A small-molecule ligand and the protein it binds are described below.
Small molecule (SMILES): CC(=O)N[C@@H]1[C@@H](O)[C@H](O)[C@@H](CO)O[C@H]1O

Binding-site contacts:
Ligand atom C7 contacts residue ASN165 of chain 1.B at 3.1 Å.
Ligand atom C3 contacts residue ASN165 of chain 1.B at 3.8 Å.
Ligand atom C1 contacts residue ASN165 of chain 1.B at 1.4 Å.
Ligand atom C8 contacts residue ASN165 of chain 1.B at 4.3 Å.
Ligand atom C5 contacts residue ASN165 of chain 1.B at 3.7 Å.
Ligand atom C4 contacts residue ASN165 of chain 1.B at 4.2 Å.
Ligand atom C2 contacts residue ASN165 of chain 1.B at 2.4 Å.
Ligand atom N2 contacts residue ASN165 of chain 1.B at 2.9 Å (h-bond).
Ligand atom O7 contacts residue ASN165 of chain 1.B at 2.9 Å (h-bond).
Ligand atom O5 contacts residue ASN165 of chain 1.B at 2.4 Å (h-bond).

Sequence of chain 1.B:
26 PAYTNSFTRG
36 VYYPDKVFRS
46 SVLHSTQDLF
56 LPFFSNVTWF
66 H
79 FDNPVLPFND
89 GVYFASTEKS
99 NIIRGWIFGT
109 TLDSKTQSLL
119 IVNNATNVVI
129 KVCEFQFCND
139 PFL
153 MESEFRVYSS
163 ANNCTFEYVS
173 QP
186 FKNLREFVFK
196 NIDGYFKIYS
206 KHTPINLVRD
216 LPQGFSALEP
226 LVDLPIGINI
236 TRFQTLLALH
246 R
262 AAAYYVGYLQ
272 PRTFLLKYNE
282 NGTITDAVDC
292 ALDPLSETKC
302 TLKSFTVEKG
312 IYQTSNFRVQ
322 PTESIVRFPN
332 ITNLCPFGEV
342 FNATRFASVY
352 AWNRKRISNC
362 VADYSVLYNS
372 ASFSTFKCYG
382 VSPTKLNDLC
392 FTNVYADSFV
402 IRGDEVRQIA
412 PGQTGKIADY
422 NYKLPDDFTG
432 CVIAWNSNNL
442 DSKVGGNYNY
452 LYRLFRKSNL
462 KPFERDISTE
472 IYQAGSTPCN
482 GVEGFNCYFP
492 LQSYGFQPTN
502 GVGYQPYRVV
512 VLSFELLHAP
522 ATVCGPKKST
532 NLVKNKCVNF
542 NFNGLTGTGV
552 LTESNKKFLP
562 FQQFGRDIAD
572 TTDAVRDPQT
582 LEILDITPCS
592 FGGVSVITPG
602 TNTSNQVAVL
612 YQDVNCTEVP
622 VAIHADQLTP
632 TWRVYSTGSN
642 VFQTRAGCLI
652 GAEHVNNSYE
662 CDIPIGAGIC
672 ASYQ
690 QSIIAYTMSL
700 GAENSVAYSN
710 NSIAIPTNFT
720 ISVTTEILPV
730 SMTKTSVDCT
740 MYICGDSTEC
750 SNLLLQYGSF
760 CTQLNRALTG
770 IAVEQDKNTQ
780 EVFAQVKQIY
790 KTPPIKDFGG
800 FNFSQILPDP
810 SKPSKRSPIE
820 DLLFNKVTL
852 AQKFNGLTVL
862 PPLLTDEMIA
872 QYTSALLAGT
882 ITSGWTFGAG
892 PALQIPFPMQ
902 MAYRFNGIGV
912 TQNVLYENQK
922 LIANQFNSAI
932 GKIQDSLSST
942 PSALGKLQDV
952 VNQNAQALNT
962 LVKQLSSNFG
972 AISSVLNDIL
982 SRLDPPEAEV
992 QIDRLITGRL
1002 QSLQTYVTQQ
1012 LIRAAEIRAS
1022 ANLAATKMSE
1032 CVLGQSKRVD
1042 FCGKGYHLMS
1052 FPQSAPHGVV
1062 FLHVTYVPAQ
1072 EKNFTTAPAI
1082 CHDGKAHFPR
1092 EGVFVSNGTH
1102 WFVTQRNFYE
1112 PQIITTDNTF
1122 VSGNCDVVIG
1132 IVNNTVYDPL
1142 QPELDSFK